Sequence of chain 1.B:
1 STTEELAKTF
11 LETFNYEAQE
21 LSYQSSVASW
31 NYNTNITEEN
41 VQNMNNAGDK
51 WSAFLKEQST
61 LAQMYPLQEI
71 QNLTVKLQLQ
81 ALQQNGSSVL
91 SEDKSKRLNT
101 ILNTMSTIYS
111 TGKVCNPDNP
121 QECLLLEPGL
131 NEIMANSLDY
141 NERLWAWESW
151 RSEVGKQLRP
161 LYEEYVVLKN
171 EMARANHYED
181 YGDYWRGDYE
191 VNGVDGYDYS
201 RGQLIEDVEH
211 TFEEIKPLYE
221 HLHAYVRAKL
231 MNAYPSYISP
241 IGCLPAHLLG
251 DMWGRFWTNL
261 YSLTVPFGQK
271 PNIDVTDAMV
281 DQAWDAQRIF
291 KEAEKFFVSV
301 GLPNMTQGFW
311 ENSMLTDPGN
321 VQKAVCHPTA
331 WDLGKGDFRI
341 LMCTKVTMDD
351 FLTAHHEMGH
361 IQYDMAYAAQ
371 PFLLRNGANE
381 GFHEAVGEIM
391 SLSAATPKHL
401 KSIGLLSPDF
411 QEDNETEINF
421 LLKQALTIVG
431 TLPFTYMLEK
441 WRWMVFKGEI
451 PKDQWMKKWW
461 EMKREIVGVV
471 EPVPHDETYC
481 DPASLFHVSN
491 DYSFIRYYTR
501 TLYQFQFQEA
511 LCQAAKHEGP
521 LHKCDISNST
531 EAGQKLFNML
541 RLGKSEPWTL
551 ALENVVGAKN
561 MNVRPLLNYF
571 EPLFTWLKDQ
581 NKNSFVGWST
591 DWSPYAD

A small-molecule ligand and the protein it binds are described below.
Small molecule (SMILES): CC(=O)N[C@@H]1[C@@H](O)[C@H](O)[C@@H](CO)O[C@@H]1O

Binding-site contacts:
Ligand atom O1 contacts residue ASN72 of chain 1.B at 2.7 Å (h-bond).
Ligand atom C6 contacts residue ASN72 of chain 1.B at 3.9 Å.
Ligand atom C5 contacts residue ASN72 of chain 1.B at 3.7 Å.
Ligand atom C6 contacts residue NDG1 of chain 1.N at 3.6 Å.
Ligand atom O6 contacts residue LYS8 of chain 1.B at 3.3 Å.
Ligand atom O5 contacts residue ASN72 of chain 1.B at 3.0 Å (h-bond).
Ligand atom C5 contacts residue NDG1 of chain 1.N at 4.2 Å.
Ligand atom C5 contacts residue THR74 of chain 1.B at 4.5 Å.
Ligand atom C1 contacts residue ASN72 of chain 1.B at 3.6 Å.
Ligand atom O3 contacts residue NDG1 of chain 1.N at 3.0 Å.
Ligand atom O6 contacts residue NDG1 of chain 1.N at 4.2 Å.
Ligand atom O6 contacts residue ASN72 of chain 1.B at 3.5 Å (h-bond).
Ligand atom O6 contacts residue VAL75 of chain 1.B at 3.5 Å.
Ligand atom O4 contacts residue NDG1 of chain 1.N at 3.3 Å (h-bond).
Ligand atom C6 contacts residue THR74 of chain 1.B at 4.3 Å.
Ligand atom C6 contacts residue VAL75 of chain 1.B at 4.5 Å (hydrophobic).
Ligand atom C4 contacts residue NDG1 of chain 1.N at 3.6 Å.
Ligand atom O5 contacts residue LYS8 of chain 1.B at 4.1 Å.
Ligand atom C3 contacts residue NDG1 of chain 1.N at 4.0 Å.
Ligand atom O1 contacts residue THR74 of chain 1.B at 4.4 Å.